Binding-site contacts:
Ligand atom O6 contacts residue TYR28 of chain 1.B at 4.0 Å.
Ligand atom C4 contacts residue ASN61 of chain 1.B at 4.2 Å.
Ligand atom O7 contacts residue ASN61 of chain 1.B at 3.0 Å (h-bond).
Ligand atom C8 contacts residue ASN61 of chain 1.B at 4.3 Å.
Ligand atom C5 contacts residue ASN61 of chain 1.B at 3.7 Å.
Ligand atom O5 contacts residue ASN61 of chain 1.B at 2.4 Å (h-bond).
Ligand atom N2 contacts residue ASN61 of chain 1.B at 2.9 Å (h-bond).
Ligand atom C2 contacts residue ASN61 of chain 1.B at 2.5 Å.
Ligand atom C6 contacts residue TYR28 of chain 1.B at 4.5 Å (hydrophobic).
Ligand atom C1 contacts residue ASN61 of chain 1.B at 1.4 Å.
Ligand atom C8 contacts residue PHE59 of chain 1.B at 3.7 Å (hydrophobic).
Ligand atom O5 contacts residue TYR28 of chain 1.B at 4.2 Å.
Ligand atom C3 contacts residue ASN61 of chain 1.B at 3.8 Å.
Ligand atom C8 contacts residue SER60 of chain 1.B at 4.4 Å.
Ligand atom C7 contacts residue ASN61 of chain 1.B at 3.1 Å.

Sequence of chain 1.B:
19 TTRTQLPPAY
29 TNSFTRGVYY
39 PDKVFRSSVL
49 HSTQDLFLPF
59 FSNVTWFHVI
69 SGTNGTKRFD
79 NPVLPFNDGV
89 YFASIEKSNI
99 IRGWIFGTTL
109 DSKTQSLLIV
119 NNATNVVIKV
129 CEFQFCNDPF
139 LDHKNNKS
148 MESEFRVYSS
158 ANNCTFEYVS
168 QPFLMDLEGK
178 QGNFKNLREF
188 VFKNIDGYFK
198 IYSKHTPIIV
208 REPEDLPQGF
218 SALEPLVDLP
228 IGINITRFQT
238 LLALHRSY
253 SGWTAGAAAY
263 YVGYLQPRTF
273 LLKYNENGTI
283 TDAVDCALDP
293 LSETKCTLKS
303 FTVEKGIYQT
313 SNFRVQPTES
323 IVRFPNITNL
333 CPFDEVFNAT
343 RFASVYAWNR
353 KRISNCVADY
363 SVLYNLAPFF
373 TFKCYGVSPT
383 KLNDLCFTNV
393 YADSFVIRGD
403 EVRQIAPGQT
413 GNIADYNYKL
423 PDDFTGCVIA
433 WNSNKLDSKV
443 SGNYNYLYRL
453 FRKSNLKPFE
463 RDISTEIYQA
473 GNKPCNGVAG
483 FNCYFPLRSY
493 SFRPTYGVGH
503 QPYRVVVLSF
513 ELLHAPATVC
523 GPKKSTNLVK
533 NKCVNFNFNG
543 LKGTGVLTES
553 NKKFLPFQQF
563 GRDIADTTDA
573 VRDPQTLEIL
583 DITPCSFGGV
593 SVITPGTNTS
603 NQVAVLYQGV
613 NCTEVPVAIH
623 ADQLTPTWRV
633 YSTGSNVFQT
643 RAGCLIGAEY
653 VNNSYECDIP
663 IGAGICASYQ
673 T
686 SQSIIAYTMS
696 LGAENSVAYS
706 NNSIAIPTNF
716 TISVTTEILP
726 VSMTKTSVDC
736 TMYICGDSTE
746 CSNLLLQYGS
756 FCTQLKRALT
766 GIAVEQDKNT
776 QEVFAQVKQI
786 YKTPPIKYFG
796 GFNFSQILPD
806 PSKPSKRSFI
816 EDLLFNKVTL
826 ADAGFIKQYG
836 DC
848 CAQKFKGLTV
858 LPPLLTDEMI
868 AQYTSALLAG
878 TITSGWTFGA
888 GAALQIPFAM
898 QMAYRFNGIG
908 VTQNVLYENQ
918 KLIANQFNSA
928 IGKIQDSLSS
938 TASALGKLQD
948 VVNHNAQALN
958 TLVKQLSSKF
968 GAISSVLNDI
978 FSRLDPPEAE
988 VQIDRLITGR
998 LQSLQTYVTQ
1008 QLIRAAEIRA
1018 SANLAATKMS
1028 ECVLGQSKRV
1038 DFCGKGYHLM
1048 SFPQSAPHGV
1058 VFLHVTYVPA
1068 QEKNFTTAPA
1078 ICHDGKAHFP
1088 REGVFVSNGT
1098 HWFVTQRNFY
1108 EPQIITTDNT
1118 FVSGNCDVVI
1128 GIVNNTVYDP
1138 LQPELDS

A small-molecule ligand and the protein it binds are described below.
Small molecule (SMILES): CC(=O)N[C@@H]1[C@@H](O)[C@H](O)[C@@H](CO)O[C@H]1O